Sequence of chain 1.D:
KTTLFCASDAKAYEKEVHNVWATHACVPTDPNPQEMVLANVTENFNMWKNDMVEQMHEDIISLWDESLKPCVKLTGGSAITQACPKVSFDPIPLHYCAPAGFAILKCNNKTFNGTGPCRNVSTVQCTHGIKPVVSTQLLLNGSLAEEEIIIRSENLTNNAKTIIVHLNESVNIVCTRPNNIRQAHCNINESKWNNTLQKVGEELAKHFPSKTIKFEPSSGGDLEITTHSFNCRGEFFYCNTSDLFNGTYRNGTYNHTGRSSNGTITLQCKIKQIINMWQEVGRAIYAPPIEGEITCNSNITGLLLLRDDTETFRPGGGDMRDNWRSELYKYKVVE

Binding-site contacts:
Ligand atom N2 contacts residue ASN253 of chain 1.D at 3.0 Å (h-bond).
Ligand atom C5 contacts residue SER255 of chain 1.D at 3.9 Å.
Ligand atom O5 contacts residue ASN253 of chain 1.D at 2.3 Å (h-bond).
Ligand atom O6 contacts residue ASN253 of chain 1.D at 4.5 Å.
Ligand atom C2 contacts residue ASN253 of chain 1.D at 2.5 Å.
Ligand atom C4 contacts residue ASN253 of chain 1.D at 4.2 Å.
Ligand atom C1 contacts residue SER255 of chain 1.D at 3.5 Å.
Ligand atom C2 contacts residue SER255 of chain 1.D at 4.4 Å.
Ligand atom C8 contacts residue LEU236 of chain 1.D at 3.9 Å (hydrophobic).
Ligand atom O7 contacts residue LEU236 of chain 1.D at 4.4 Å.
Ligand atom O5 contacts residue SER255 of chain 1.D at 4.0 Å.
Ligand atom C8 contacts residue THR239 of chain 1.D at 3.3 Å.
Ligand atom O7 contacts residue ASN253 of chain 1.D at 3.7 Å.
Ligand atom C7 contacts residue ASN253 of chain 1.D at 3.6 Å.
Ligand atom C3 contacts residue SER255 of chain 1.D at 4.3 Å.
Ligand atom C1 contacts residue ASN253 of chain 1.D at 1.4 Å.
Ligand atom C7 contacts residue THR240 of chain 1.D at 4.3 Å.
Ligand atom C8 contacts residue THR240 of chain 1.D at 3.6 Å.
Ligand atom C3 contacts residue ASN253 of chain 1.D at 3.8 Å.
Ligand atom C5 contacts residue ASN253 of chain 1.D at 3.6 Å.

A protein and the small-molecule ligand that binds it are described below.
Small molecule (SMILES): CC(=O)N[C@@H]1[C@@H](O)[C@H](O)[C@@H](CO)O[C@H]1O